Sequence of chain 1.A:
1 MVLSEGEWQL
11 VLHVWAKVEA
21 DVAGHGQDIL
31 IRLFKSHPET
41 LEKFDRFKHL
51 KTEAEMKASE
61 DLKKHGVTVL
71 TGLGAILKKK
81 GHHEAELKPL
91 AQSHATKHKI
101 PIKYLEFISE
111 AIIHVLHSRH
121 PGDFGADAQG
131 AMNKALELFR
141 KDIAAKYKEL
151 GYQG

A protein and the small-molecule ligand that binds it are described below.
Small molecule (SMILES): Cc1cccc(/C=N/c2ccccc2/N=C/c2cccc(C)c2O)c1O

Binding-site contacts:
Ligand atom CB2 contacts residue ILE100 of chain 1.A at 3.7 Å (hydrophobic).
Ligand atom CC4 contacts residue HIS98 of chain 1.A at 3.2 Å.
Ligand atom CA contacts residue HIS94 of chain 1.A at 3.5 Å.
Ligand atom CC3 contacts residue HIS98 of chain 1.A at 3.6 Å.
Ligand atom CB7 contacts residue ILE100 of chain 1.A at 3.7 Å (hydrophobic).
Ligand atom CB1 contacts residue FE1 of chain 1.B at 3.3 Å.
Ligand atom OA contacts residue HIS94 of chain 1.A at 3.1 Å (h-bond).
Ligand atom CB6 contacts residue ILE100 of chain 1.A at 3.5 Å (hydrophobic).
Ligand atom CA1 contacts residue FE1 of chain 1.B at 3.5 Å.
Ligand atom CC5 contacts residue HIS98 of chain 1.A at 3.4 Å.
Ligand atom CB contacts residue PHE44 of chain 1.A at 3.7 Å (hydrophobic).
Ligand atom OB contacts residue HIS94 of chain 1.A at 3.2 Å (h-bond).
Ligand atom CC1 contacts residue HIS94 of chain 1.A at 3.6 Å.
Ligand atom CA2 contacts residue HIS94 of chain 1.A at 3.7 Å.
Ligand atom CB4 contacts residue TYR104 of chain 1.A at 3.6 Å (hydrophobic).
Ligand atom NA contacts residue FE1 of chain 1.B at 2.1 Å.
Ligand atom OB contacts residue FE1 of chain 1.B at 1.9 Å.
Ligand atom CC2 contacts residue FE1 of chain 1.B at 2.9 Å.
Ligand atom NB contacts residue FE1 of chain 1.B at 2.0 Å.
Ligand atom CC2 contacts residue HIS65 of chain 1.A at 3.5 Å.
Ligand atom CC2 contacts residue HIS94 of chain 1.A at 3.7 Å.
Ligand atom CA6 contacts residue VAL69 of chain 1.A at 3.7 Å (hydrophobic).
Ligand atom CA5 contacts residue VAL69 of chain 1.A at 3.2 Å (hydrophobic).
Ligand atom CC1 contacts residue HIS65 of chain 1.A at 3.5 Å.
Ligand atom CA7 contacts residue PHE139 of chain 1.A at 3.7 Å (hydrophobic).
Ligand atom NB contacts residue HIS94 of chain 1.A at 3.4 Å (h-bond).
Ligand atom CB contacts residue FE1 of chain 1.B at 2.9 Å.
Ligand atom CA2 contacts residue FE1 of chain 1.B at 3.1 Å.
Ligand atom NA contacts residue HIS94 of chain 1.A at 2.9 Å (h-bond).
Ligand atom CA4 contacts residue VAL69 of chain 1.A at 3.6 Å (hydrophobic).
Ligand atom CB7 contacts residue TYR104 of chain 1.A at 3.5 Å (hydrophobic).
Ligand atom CB6 contacts residue PHE44 of chain 1.A at 3.3 Å (hydrophobic).
Ligand atom CA contacts residue FE1 of chain 1.B at 3.1 Å.
Ligand atom CB3 contacts residue ILE100 of chain 1.A at 3.5 Å (hydrophobic).
Ligand atom CA5 contacts residue LEU73 of chain 1.A at 3.6 Å (hydrophobic).
Ligand atom CC1 contacts residue FE1 of chain 1.B at 3.0 Å.
Ligand atom OA contacts residue FE1 of chain 1.B at 1.9 Å.
Ligand atom CB1 contacts residue ILE100 of chain 1.A at 3.5 Å (hydrophobic).
Ligand atom CB1 contacts residue PHE44 of chain 1.A at 3.7 Å (hydrophobic).
Ligand atom CB2 contacts residue FE1 of chain 1.B at 2.9 Å.